A protein and the small-molecule ligand that binds it are described below.
Small molecule (SMILES): CC(=O)N[C@@H]1[C@@H](O)[C@H](O)[C@@H](CO)O[C@H]1O

Sequence of chain 1.C:
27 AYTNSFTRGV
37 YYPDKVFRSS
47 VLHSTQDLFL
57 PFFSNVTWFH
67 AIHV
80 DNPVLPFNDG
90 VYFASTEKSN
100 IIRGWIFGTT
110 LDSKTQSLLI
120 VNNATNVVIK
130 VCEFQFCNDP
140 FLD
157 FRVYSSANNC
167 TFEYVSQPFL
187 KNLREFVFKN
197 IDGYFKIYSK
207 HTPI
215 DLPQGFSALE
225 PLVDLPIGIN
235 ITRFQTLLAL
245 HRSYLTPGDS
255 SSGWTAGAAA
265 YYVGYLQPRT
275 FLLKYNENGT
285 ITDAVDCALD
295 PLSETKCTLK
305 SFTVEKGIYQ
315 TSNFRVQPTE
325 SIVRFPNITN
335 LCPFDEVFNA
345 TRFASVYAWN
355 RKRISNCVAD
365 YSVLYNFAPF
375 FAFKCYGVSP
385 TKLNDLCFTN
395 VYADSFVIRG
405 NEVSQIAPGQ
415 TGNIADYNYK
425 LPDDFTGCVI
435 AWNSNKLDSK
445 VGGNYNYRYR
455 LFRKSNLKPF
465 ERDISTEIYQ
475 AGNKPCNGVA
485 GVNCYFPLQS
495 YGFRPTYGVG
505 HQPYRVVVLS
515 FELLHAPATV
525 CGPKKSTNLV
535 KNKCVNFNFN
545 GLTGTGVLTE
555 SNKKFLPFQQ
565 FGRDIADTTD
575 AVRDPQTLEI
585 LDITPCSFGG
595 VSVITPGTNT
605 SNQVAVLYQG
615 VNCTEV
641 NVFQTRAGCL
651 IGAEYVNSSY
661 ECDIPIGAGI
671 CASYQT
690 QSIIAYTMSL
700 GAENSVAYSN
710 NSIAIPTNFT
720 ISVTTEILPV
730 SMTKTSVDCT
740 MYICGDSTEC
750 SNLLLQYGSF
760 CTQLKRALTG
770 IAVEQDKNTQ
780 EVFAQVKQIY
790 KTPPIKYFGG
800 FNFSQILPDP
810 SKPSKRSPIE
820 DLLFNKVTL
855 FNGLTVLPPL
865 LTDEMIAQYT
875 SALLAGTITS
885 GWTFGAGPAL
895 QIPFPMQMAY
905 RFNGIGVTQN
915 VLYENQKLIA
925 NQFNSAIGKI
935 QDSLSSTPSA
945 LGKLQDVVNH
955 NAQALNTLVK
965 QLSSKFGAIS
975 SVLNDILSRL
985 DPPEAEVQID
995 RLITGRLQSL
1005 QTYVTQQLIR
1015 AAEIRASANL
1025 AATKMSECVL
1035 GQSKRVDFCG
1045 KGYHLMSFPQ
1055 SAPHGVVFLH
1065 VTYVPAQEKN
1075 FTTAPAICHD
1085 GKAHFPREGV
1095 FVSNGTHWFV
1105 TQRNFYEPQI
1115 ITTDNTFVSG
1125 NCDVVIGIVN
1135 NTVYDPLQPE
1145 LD

Binding-site contacts:
Ligand atom C3 contacts residue ASN603 of chain 1.C at 3.7 Å.
Ligand atom O3 contacts residue ASN603 of chain 1.C at 3.6 Å.
Ligand atom C5 contacts residue ASN603 of chain 1.C at 4.2 Å.
Ligand atom C2 contacts residue ASN603 of chain 1.C at 3.0 Å.
Ligand atom C1 contacts residue ASN603 of chain 1.C at 3.9 Å.
Ligand atom O7 contacts residue ASN603 of chain 1.C at 2.6 Å (h-bond).
Ligand atom C4 contacts residue ASN603 of chain 1.C at 3.5 Å.
Ligand atom O5 contacts residue ASN603 of chain 1.C at 3.7 Å.
Ligand atom C8 contacts residue ASN603 of chain 1.C at 4.1 Å.
Ligand atom O6 contacts residue ASN603 of chain 1.C at 4.3 Å.
Ligand atom N2 contacts residue ASN603 of chain 1.C at 3.2 Å (h-bond).
Ligand atom C7 contacts residue ASN603 of chain 1.C at 3.0 Å.